Sequence of chain 28.F:
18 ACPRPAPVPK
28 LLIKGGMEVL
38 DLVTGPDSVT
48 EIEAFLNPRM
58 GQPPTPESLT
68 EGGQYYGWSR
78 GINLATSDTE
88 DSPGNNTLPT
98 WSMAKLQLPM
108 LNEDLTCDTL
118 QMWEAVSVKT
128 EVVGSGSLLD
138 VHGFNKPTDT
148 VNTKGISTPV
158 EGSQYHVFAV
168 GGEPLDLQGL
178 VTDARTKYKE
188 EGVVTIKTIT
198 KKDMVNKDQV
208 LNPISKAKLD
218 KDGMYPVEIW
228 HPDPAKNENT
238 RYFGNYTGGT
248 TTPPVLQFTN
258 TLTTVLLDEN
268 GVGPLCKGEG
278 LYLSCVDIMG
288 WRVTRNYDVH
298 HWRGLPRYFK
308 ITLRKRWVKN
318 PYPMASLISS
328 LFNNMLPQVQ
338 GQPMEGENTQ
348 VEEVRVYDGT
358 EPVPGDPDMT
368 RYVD

Binding-site contacts:
Ligand atom O1A contacts residue GLY78 of chain 29.F at 3.7 Å.
Ligand atom O10 contacts residue THR291 of chain 29.F at 3.7 Å.
Ligand atom C3 contacts residue ARG77 of chain 29.F at 3.9 Å.
Ligand atom C6 contacts residue ASN93 of chain 29.F at 3.1 Å.
Ligand atom O8 contacts residue TYR72 of chain 29.F at 4.2 Å.
Ligand atom C6 contacts residue TYR72 of chain 29.F at 3.6 Å (hydrophobic).
Ligand atom O4 contacts residue ILE79 of chain 29.F at 3.5 Å (h-bond).
Ligand atom O1A contacts residue ARG77 of chain 29.F at 3.0 Å (salt-bridge).
Ligand atom C3 contacts residue GLY78 of chain 29.F at 4.2 Å.
Ligand atom C5 contacts residue ASN93 of chain 29.F at 4.2 Å.
Ligand atom C4 contacts residue GLY78 of chain 29.F at 3.4 Å.
Ligand atom C3 contacts residue VAL296 of chain 29.F at 3.5 Å (hydrophobic).
Ligand atom C2 contacts residue GLY78 of chain 29.F at 4.2 Å.
Ligand atom C5 contacts residue TYR72 of chain 29.F at 3.6 Å (hydrophobic).
Ligand atom O1B contacts residue TYR72 of chain 29.F at 4.1 Å.
Ligand atom O10 contacts residue ASN293 of chain 29.F at 3.5 Å (h-bond).
Ligand atom O4 contacts residue ASN80 of chain 29.F at 4.2 Å.
Ligand atom O6 contacts residue ASN93 of chain 29.F at 2.9 Å (h-bond).
Ligand atom C1 contacts residue ARG77 of chain 29.F at 3.5 Å.
Ligand atom C1 contacts residue TYR72 of chain 29.F at 3.8 Å (hydrophobic).
Ligand atom C7 contacts residue TYR72 of chain 29.F at 4.2 Å (hydrophobic).
Ligand atom O4 contacts residue TYR72 of chain 29.F at 4.3 Å.
Ligand atom O1B contacts residue ARG77 of chain 29.F at 2.9 Å (salt-bridge).
Ligand atom O3 contacts residue ASN80 of chain 29.F at 4.0 Å.
Ligand atom O4 contacts residue GLY78 of chain 29.F at 3.1 Å.
Ligand atom C6 contacts residue THR94 of chain 29.F at 4.2 Å.
Ligand atom C4 contacts residue TYR72 of chain 29.F at 3.5 Å (hydrophobic).
Ligand atom O3 contacts residue GLY78 of chain 29.F at 3.7 Å.
Ligand atom C4 contacts residue HIS298 of chain 29.F at 4.1 Å.
Ligand atom C3 contacts residue GLY78 of chain 29.F at 4.0 Å.
Ligand atom O4 contacts residue HIS298 of chain 29.F at 3.1 Å (h-bond).
Ligand atom C10 contacts residue TYR72 of chain 29.F at 4.1 Å (hydrophobic).
Ligand atom C11 contacts residue ASP85 of chain 28.F at 3.7 Å.
Ligand atom C4 contacts residue VAL296 of chain 29.F at 4.3 Å (hydrophobic).
Ligand atom O8 contacts residue ARG77 of chain 29.F at 3.9 Å.
Ligand atom O4 contacts residue VAL296 of chain 29.F at 3.8 Å.
Ligand atom N5 contacts residue TYR72 of chain 29.F at 3.1 Å (h-bond).
Ligand atom O1A contacts residue TYR72 of chain 29.F at 3.2 Å.
Ligand atom O4 contacts residue THR291 of chain 29.F at 3.3 Å.
Ligand atom C3 contacts residue HIS298 of chain 29.F at 4.1 Å.

Sequence of chain 29.F:
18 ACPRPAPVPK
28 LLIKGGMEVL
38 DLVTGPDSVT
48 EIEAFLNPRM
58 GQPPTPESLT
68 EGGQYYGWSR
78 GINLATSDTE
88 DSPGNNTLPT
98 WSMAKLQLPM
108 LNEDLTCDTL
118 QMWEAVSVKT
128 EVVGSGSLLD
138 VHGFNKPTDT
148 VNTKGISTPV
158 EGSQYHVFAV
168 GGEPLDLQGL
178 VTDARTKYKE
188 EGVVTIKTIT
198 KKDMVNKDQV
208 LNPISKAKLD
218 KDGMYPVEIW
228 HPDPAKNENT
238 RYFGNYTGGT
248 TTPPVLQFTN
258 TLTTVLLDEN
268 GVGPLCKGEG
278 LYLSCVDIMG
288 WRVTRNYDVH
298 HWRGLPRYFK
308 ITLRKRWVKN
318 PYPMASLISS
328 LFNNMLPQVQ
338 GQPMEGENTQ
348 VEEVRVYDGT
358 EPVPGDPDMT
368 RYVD

This protein binds this small molecule.
Small molecule (SMILES): CC(=O)N[C@H]1[C@H]([C@H](O)[C@H](O)CO)O[C@@](O[C@H]2[C@@H](O)[C@@H](CO)O[C@@H](O[C@H]3[C@H](O)[C@@H](O)[C@H](O)O[C@@H]3CO)[C@@H]2O)(C(=O)O)C[C@@H]1O